Binding-site contacts:
Ligand atom O5 contacts residue GLN1071 of chain 1.B at 3.7 Å.
Ligand atom C3 contacts residue ASN717 of chain 1.B at 3.8 Å.
Ligand atom C1 contacts residue GLN1071 of chain 1.B at 4.4 Å.
Ligand atom C1 contacts residue GLN922 of chain 1.B at 4.1 Å.
Ligand atom C8 contacts residue ASN717 of chain 1.B at 4.4 Å.
Ligand atom C5 contacts residue ASN717 of chain 1.B at 3.7 Å.
Ligand atom C7 contacts residue ASN717 of chain 1.B at 3.2 Å.
Ligand atom C3 contacts residue GLN922 of chain 1.B at 3.5 Å.
Ligand atom C2 contacts residue ASN717 of chain 1.B at 2.5 Å.
Ligand atom O3 contacts residue GLN922 of chain 1.B at 3.2 Å (h-bond).
Ligand atom C4 contacts residue ASN717 of chain 1.B at 4.3 Å.
Ligand atom O5 contacts residue ASN717 of chain 1.B at 2.4 Å (h-bond).
Ligand atom C1 contacts residue ASN717 of chain 1.B at 1.5 Å.
Ligand atom C8 contacts residue GLN922 of chain 1.B at 4.1 Å.
Ligand atom C2 contacts residue GLN922 of chain 1.B at 3.9 Å.
Ligand atom C8 contacts residue ASN919 of chain 1.B at 3.6 Å.
Ligand atom C7 contacts residue ASN919 of chain 1.B at 4.4 Å.
Ligand atom C7 contacts residue GLN922 of chain 1.B at 4.0 Å.
Ligand atom N2 contacts residue ASN717 of chain 1.B at 3.0 Å (h-bond).
Ligand atom C1 contacts residue PHE718 of chain 1.B at 4.3 Å (hydrophobic).
Ligand atom O7 contacts residue ASN717 of chain 1.B at 3.2 Å (h-bond).
Ligand atom N2 contacts residue GLN922 of chain 1.B at 3.2 Å (h-bond).

The protein below binds the small molecule below.
Small molecule (SMILES): CC(=O)N[C@H]1[C@H](O[C@H]2[C@H](O)[C@@H](NC(C)=O)CO[C@@H]2CO)O[C@H](CO)[C@@H](O)[C@@H]1O

Sequence of chain 1.B:
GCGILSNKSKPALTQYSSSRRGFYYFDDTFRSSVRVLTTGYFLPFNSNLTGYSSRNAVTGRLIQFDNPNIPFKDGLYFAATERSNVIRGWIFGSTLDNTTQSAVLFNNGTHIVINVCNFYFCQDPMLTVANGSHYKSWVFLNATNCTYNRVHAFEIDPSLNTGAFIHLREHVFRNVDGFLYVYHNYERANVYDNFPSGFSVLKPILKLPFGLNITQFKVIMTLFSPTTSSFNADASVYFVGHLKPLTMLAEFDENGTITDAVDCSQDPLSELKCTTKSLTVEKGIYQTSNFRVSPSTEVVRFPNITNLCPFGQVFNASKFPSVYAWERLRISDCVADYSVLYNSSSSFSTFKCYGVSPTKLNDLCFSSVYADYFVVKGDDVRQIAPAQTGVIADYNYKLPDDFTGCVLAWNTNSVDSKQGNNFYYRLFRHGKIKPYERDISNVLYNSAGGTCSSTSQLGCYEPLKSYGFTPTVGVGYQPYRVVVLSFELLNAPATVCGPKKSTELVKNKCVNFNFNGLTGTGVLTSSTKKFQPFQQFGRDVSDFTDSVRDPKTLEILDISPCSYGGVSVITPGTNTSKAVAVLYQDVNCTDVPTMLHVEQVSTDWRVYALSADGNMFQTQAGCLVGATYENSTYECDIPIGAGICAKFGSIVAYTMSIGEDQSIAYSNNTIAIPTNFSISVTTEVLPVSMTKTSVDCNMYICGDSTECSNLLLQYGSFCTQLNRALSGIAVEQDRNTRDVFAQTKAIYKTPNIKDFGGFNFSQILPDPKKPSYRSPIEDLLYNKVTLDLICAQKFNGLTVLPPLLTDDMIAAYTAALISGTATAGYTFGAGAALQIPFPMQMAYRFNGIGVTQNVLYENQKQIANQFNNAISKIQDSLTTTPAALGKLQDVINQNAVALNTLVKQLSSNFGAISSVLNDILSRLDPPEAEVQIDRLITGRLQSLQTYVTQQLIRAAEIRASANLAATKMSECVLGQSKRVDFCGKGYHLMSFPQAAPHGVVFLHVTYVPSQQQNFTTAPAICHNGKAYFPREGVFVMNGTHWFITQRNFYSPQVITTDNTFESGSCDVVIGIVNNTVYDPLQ